A protein and the small-molecule ligand that binds it are described below.
Small molecule (SMILES): CC1=C2N3[C@H]([C@H](CC(N)=O)[C@@]2(C)CCC(=O)NC[C@@H](C)O[P](=O)([O-])O[C@H]2[C@@H](O)[C@@H](n4cnc5cc(O)ccc54)O[C@@H]2CO)[C@]2(C)[N+]4=C(C(C)=C5[N+]6=C(C=C7[N+](=C1[C@@H](CCC(N)=O)C7(C)C)[Co]364)[C@@H](CCC(N)=O)[C@]5(C)CC(N)=O)[C@@H](CCC(N)=O)[C@]2(C)CC(N)=O

Binding-site contacts:
Ligand atom O5M contacts residue VAL150 of chain 1.A at 3.0 Å.
Ligand atom O34 contacts residue THR156 of chain 1.A at 3.5 Å (h-bond).
Ligand atom N3B contacts residue SER152 of chain 1.A at 2.6 Å (h-bond).
Ligand atom O5M contacts residue MET181 of chain 1.A at 3.0 Å (h-bond).
Ligand atom O44 contacts residue MET155 of chain 1.A at 3.2 Å.
Ligand atom O8R contacts residue ALA204 of chain 1.A at 3.5 Å (h-bond).
Ligand atom O44 contacts residue HIS105 of chain 1.A at 3.4 Å (h-bond).
Ligand atom O7R contacts residue GLY184 of chain 1.A at 2.5 Å (h-bond).
Ligand atom O51 contacts residue ASP106 of chain 1.A at 3.0 Å (salt-bridge).
Ligand atom N21 contacts residue HIS105 of chain 1.A at 3.2 Å (h-bond).
Ligand atom N33 contacts residue MET155 of chain 1.A at 2.9 Å.
Ligand atom C11 contacts residue HIS105 of chain 1.A at 3.6 Å.
Ligand atom N23 contacts residue HIS105 of chain 1.A at 2.9 Å (h-bond).
Ligand atom C30 contacts residue LEU154 of chain 1.A at 3.5 Å (hydrophobic).
Ligand atom CO contacts residue HIS105 of chain 1.A at 2.4 Å.
Ligand atom N45 contacts residue GLY102 of chain 1.A at 3.2 Å (h-bond).
Ligand atom C20 contacts residue LEU154 of chain 1.A at 3.3 Å (hydrophobic).
Ligand atom N24 contacts residue HIS105 of chain 1.A at 3.0 Å (h-bond).
Ligand atom C56 contacts residue LEU154 of chain 1.A at 3.6 Å (hydrophobic).
Ligand atom O44 contacts residue GLY102 of chain 1.A at 3.5 Å (h-bond).
Ligand atom O4 contacts residue LEU154 of chain 1.A at 3.0 Å.
Ligand atom C9B contacts residue SER152 of chain 1.A at 3.5 Å.
Ligand atom O6R contacts residue ASN203 of chain 1.A at 3.4 Å.
Ligand atom N33 contacts residue THR156 of chain 1.A at 2.6 Å (h-bond).
Ligand atom C14 contacts residue HIS105 of chain 1.A at 3.5 Å.
Ligand atom O51 contacts residue ILE107 of chain 1.A at 3.3 Å.
Ligand atom O8R contacts residue ASN203 of chain 1.A at 3.2 Å.
Ligand atom N52 contacts residue ASP106 of chain 1.A at 2.8 Å (salt-bridge).
Ligand atom N29 contacts residue PHE54 of chain 1.A at 3.6 Å.
Ligand atom O44 contacts residue ILE104 of chain 1.A at 2.8 Å (h-bond).
Ligand atom C27 contacts residue PHE54 of chain 1.A at 3.6 Å (hydrophobic).
Ligand atom N22 contacts residue HIS105 of chain 1.A at 3.2 Å (h-bond).
Ligand atom O51 contacts residue HIS105 of chain 1.A at 3.5 Å.
Ligand atom C4B contacts residue GLY151 of chain 1.A at 3.4 Å.
Ligand atom O5 contacts residue GLY184 of chain 1.A at 3.2 Å (h-bond).
Ligand atom C46 contacts residue MET65 of chain 2.A at 3.4 Å (hydrophobic).
Ligand atom C20 contacts residue HIS105 of chain 1.A at 3.4 Å.
Ligand atom C43 contacts residue ILE104 of chain 1.A at 3.5 Å (hydrophobic).
Ligand atom C50 contacts residue ASP106 of chain 1.A at 3.5 Å.
Ligand atom O44 contacts residue ASP103 of chain 1.A at 3.4 Å.

Sequence of chain 1.A:
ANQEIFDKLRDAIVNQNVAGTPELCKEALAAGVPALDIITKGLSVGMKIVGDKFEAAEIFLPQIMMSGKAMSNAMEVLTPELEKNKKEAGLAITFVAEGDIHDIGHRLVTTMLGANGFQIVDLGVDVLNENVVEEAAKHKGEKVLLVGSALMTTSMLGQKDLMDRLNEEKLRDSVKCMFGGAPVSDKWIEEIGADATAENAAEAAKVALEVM

Sequence of chain 2.A:
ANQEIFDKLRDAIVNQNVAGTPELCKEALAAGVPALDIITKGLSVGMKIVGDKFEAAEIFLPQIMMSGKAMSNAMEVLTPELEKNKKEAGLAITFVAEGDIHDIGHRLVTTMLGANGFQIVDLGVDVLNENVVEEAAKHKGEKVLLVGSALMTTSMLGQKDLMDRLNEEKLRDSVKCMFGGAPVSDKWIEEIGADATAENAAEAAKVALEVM